Binding-site contacts:
Ligand atom CAM contacts residue ASP107 of chain 1.B at 3.8 Å.
Ligand atom OAF contacts residue ASN110 of chain 1.B at 4.0 Å.
Ligand atom N7 contacts residue LYS135 of chain 1.B at 3.8 Å.
Ligand atom O6 contacts residue GLU155 of chain 1.B at 3.9 Å.
Ligand atom CAN contacts residue ILE105 of chain 1.B at 3.9 Å (hydrophobic).
Ligand atom OAF contacts residue LEU112 of chain 1.B at 3.2 Å (h-bond).
Ligand atom C2 contacts residue ASP163 of chain 1.B at 3.6 Å.
Ligand atom OAG contacts residue THR111 of chain 1.B at 3.4 Å (h-bond).
Ligand atom C6 contacts residue VAL157 of chain 1.B at 3.7 Å (hydrophobic).
Ligand atom N9 contacts residue ASP107 of chain 1.B at 4.0 Å.
Ligand atom OAC contacts residue ILE106 of chain 1.B at 3.6 Å.
Ligand atom NAX contacts residue ASP107 of chain 1.B at 3.9 Å.
Ligand atom OAF contacts residue THR111 of chain 1.B at 3.6 Å.
Ligand atom OAG contacts residue GLY109 of chain 1.B at 3.0 Å (h-bond).
Ligand atom CAQ contacts residue THR111 of chain 1.B at 3.8 Å.
Ligand atom N1 contacts residue VAL157 of chain 1.B at 3.1 Å (h-bond).
Ligand atom C2 contacts residue ILE162 of chain 1.B at 3.6 Å (hydrophobic).
Ligand atom OAF contacts residue GLY109 of chain 1.B at 3.6 Å.
Ligand atom O6 contacts residue VAL157 of chain 1.B at 2.8 Å (h-bond).
Ligand atom OAC contacts residue GLY109 of chain 1.B at 3.2 Å (h-bond).
Ligand atom N1 contacts residue PHE156 of chain 1.B at 3.3 Å.
Ligand atom N1 contacts residue ILE162 of chain 1.B at 3.6 Å.
Ligand atom OAC contacts residue ASP107 of chain 1.B at 2.8 Å (salt-bridge).
Ligand atom O6 contacts residue LYS135 of chain 1.B at 3.9 Å.
Ligand atom OAG contacts residue ASN110 of chain 1.B at 3.2 Å (h-bond).
Ligand atom CAO contacts residue ASP107 of chain 1.B at 3.9 Å.
Ligand atom C6 contacts residue PHE156 of chain 1.B at 3.7 Å (hydrophobic).
Ligand atom O6 contacts residue PHE156 of chain 1.B at 3.4 Å.
Ligand atom N1 contacts residue ASP163 of chain 1.B at 4.0 Å.
Ligand atom N7 contacts residue ASP107 of chain 1.B at 4.0 Å.
Ligand atom PBA contacts residue THR111 of chain 1.B at 4.0 Å.
Ligand atom N7 contacts residue ILE105 of chain 1.B at 3.8 Å.
Ligand atom C2 contacts residue PHE156 of chain 1.B at 3.5 Å (hydrophobic).
Ligand atom C8 contacts residue ASP107 of chain 1.B at 3.1 Å.
Ligand atom OAG contacts residue SER108 of chain 1.B at 2.3 Å (h-bond).
Ligand atom PBA contacts residue GLY109 of chain 1.B at 3.5 Å.
Ligand atom CAN contacts residue ASP107 of chain 1.B at 3.2 Å.
Ligand atom OAC contacts residue SER108 of chain 1.B at 3.5 Å (h-bond).
Ligand atom PBA contacts residue ASP107 of chain 1.B at 3.8 Å.
Ligand atom PBA contacts residue SER108 of chain 1.B at 3.5 Å.

Sequence of chain 1.B:
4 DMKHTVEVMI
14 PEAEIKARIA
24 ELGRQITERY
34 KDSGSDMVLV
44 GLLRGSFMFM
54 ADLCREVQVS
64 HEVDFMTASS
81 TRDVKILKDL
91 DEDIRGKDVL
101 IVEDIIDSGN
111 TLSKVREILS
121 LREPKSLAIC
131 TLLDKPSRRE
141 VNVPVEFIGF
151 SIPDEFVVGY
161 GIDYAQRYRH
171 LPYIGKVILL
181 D

This protein binds this small molecule.
Small molecule (SMILES): O=c1[nH]cnc2c1ncn2CCN(CCCCP(=O)(O)O)CCP(=O)(O)O